Sequence of chain 1.G:
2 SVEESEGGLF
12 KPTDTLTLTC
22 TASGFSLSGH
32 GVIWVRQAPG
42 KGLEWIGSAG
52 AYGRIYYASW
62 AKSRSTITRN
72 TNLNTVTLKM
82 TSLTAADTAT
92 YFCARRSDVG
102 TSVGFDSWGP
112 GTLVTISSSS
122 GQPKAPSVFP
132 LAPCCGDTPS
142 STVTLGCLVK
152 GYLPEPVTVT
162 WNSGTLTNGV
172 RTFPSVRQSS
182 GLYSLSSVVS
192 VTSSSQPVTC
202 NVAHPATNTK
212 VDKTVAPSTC

Binding-site contacts:
Ligand atom CE1 contacts residue SER103 of chain 1.G at 3.6 Å.
Ligand atom ND2 contacts residue SER103 of chain 1.G at 3.7 Å.
Ligand atom NE2 contacts residue SER103 of chain 1.G at 2.8 Å (h-bond).
Ligand atom CE1 contacts residue TYR91 of chain 1.H at 3.4 Å (hydrophobic).
Ligand atom CD1 contacts residue TYR91 of chain 1.H at 3.7 Å (hydrophobic).
Ligand atom NG contacts residue TYR91 of chain 1.H at 3.8 Å.
Ligand atom CG1 contacts residue TYR28 of chain 1.H at 3.5 Å (hydrophobic).
Ligand atom NE2 contacts residue TYR91 of chain 1.H at 3.3 Å.
Ligand atom ND2 contacts residue TYR91 of chain 1.H at 3.5 Å (h-bond).
Ligand atom O3 contacts residue ALA52 of chain 1.G at 2.7 Å (h-bond).
Ligand atom C contacts residue TYR53 of chain 1.G at 3.7 Å (hydrophobic).
Ligand atom O contacts residue TYR91 of chain 1.H at 3.7 Å.
Ligand atom CD1 contacts residue LYS92 of chain 1.H at 3.3 Å.
Ligand atom N contacts residue TYR91 of chain 1.H at 3.4 Å (h-bond).
Ligand atom CD1 contacts residue ARG55 of chain 1.G at 3.4 Å.
Ligand atom CA contacts residue TYR91 of chain 1.H at 3.5 Å (hydrophobic).
Ligand atom O3 contacts residue GLY51 of chain 1.G at 3.4 Å.
Ligand atom P contacts residue GLY51 of chain 1.G at 3.7 Å.
Ligand atom P contacts residue ARG97 of chain 1.G at 3.6 Å.
Ligand atom O2 contacts residue SER94 of chain 1.H at 2.8 Å (h-bond).
Ligand atom O contacts residue SER94 of chain 1.H at 3.0 Å (h-bond).
Ligand atom CD1 contacts residue TYR28 of chain 1.H at 3.6 Å (hydrophobic).
Ligand atom CD1 contacts residue ARG97 of chain 1.G at 3.7 Å.
Ligand atom O contacts residue TYR53 of chain 1.G at 2.9 Å.
Ligand atom P contacts residue TYR57 of chain 1.G at 3.7 Å.
Ligand atom CD1 contacts residue SER94 of chain 1.H at 3.5 Å.
Ligand atom O2 contacts residue GLY51 of chain 1.G at 3.5 Å.
Ligand atom O4 contacts residue TYR57 of chain 1.G at 2.6 Å (h-bond).
Ligand atom CG2 contacts residue SER94 of chain 1.H at 3.6 Å.
Ligand atom P contacts residue SER94 of chain 1.H at 3.6 Å.
Ligand atom N contacts residue SER94 of chain 1.H at 3.3 Å (h-bond).
Ligand atom O4 contacts residue GLY51 of chain 1.G at 3.8 Å.
Ligand atom CB contacts residue VAL100 of chain 1.G at 3.5 Å (hydrophobic).
Ligand atom O2 contacts residue TYR57 of chain 1.G at 3.6 Å.
Ligand atom CE1 contacts residue ARG97 of chain 1.G at 3.5 Å.
Ligand atom O3 contacts residue ARG97 of chain 1.G at 2.8 Å (salt-bridge).
Ligand atom CG2 contacts residue ARG55 of chain 1.G at 3.5 Å.
Ligand atom O contacts residue SER93 of chain 1.H at 3.8 Å.
Ligand atom NG contacts residue VAL100 of chain 1.G at 3.6 Å.
Ligand atom O4 contacts residue ARG97 of chain 1.G at 3.0 Å (salt-bridge).

A protein and the small-molecule ligand that binds it are described below.
Small molecule (SMILES): CC[C@H](C)[C@H](N)C(=O)N[C@H](C(=O)N[C@@H](Cn1nncc1P(=O)(O)O)C(=O)NCC(=O)N[C@H](C=O)CO)[C@@H](C)CC

Sequence of chain 1.H:
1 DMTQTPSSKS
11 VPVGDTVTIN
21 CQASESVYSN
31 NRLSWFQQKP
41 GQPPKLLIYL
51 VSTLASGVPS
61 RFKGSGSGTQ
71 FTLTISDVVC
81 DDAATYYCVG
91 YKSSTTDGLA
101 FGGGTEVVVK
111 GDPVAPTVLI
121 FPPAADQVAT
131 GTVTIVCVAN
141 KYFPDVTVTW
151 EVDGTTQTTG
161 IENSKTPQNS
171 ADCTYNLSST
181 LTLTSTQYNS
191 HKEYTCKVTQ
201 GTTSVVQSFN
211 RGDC